Sequence of chain 1.A:
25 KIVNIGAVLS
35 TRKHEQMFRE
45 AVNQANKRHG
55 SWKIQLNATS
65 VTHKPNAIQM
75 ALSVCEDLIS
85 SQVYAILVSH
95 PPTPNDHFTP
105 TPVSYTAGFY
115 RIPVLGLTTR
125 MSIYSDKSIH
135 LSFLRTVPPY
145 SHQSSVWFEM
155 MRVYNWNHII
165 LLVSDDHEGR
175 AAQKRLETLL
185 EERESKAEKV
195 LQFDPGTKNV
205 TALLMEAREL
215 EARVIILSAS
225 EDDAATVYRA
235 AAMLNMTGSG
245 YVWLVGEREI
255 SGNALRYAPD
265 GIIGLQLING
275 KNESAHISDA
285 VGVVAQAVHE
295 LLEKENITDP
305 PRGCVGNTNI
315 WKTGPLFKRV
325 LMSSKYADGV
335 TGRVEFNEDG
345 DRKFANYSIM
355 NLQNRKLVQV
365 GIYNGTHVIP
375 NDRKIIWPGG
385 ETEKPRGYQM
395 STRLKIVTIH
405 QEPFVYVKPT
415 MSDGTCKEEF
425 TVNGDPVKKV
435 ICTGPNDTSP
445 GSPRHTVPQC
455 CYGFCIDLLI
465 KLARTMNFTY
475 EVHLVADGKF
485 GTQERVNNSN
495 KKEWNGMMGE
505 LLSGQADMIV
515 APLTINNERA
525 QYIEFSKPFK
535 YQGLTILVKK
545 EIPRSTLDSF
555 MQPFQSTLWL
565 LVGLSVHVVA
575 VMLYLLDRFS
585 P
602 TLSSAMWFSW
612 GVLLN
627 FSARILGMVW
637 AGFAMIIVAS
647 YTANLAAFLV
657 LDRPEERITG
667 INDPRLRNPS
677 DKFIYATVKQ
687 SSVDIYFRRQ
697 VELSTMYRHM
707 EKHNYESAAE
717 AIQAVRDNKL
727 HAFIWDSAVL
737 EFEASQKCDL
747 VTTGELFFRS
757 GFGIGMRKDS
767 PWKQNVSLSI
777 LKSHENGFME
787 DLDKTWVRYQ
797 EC

The protein below binds the small molecule below.
Small molecule (SMILES): CC(=O)N[C@@H]1[C@@H](O)[C@H](O)[C@@H](CO)O[C@H]1O

Binding-site contacts:
Ligand atom C6 contacts residue ASN491 of chain 1.A at 4.4 Å.
Ligand atom C7 contacts residue ASN491 of chain 1.A at 3.6 Å.
Ligand atom C4 contacts residue ASN491 of chain 1.A at 4.2 Å.
Ligand atom O7 contacts residue ASN491 of chain 1.A at 4.5 Å.
Ligand atom C5 contacts residue ASN492 of chain 1.A at 4.3 Å.
Ligand atom O5 contacts residue ASN491 of chain 1.A at 2.4 Å (h-bond).
Ligand atom C3 contacts residue ASN491 of chain 1.A at 3.8 Å.
Ligand atom O6 contacts residue VAL490 of chain 1.A at 3.9 Å.
Ligand atom O6 contacts residue ASN491 of chain 1.A at 3.6 Å.
Ligand atom C2 contacts residue ASN491 of chain 1.A at 2.5 Å.
Ligand atom O5 contacts residue ASN492 of chain 1.A at 3.8 Å.
Ligand atom N2 contacts residue ASN491 of chain 1.A at 2.9 Å (h-bond).
Ligand atom C8 contacts residue ASN491 of chain 1.A at 3.9 Å.
Ligand atom O6 contacts residue ASN492 of chain 1.A at 2.6 Å (h-bond).
Ligand atom C6 contacts residue ASN492 of chain 1.A at 3.9 Å.
Ligand atom C5 contacts residue ASN491 of chain 1.A at 3.7 Å.
Ligand atom C1 contacts residue ASN491 of chain 1.A at 1.4 Å.